Binding-site contacts:
Ligand atom C14 contacts residue SER20 of chain 1.X at 3.7 Å.
Ligand atom O30 contacts residue GLN22 of chain 1.X at 2.7 Å (h-bond).
Ligand atom O41 contacts residue GLN22 of chain 1.X at 3.8 Å.
Ligand atom C14 contacts residue ALA49 of chain 1.X at 3.5 Å (hydrophobic).
Ligand atom C27 contacts residue PHE123 of chain 1.Y at 3.5 Å (hydrophobic).
Ligand atom C10 contacts residue ILE45 of chain 1.X at 3.2 Å (hydrophobic).
Ligand atom O18 contacts residue SER20 of chain 1.X at 3.3 Å.
Ligand atom C05 contacts residue GLY47 of chain 1.X at 3.5 Å.
Ligand atom C15 contacts residue VAL31 of chain 1.X at 3.7 Å (hydrophobic).
Ligand atom C07 contacts residue LYS33 of chain 1.X at 3.7 Å.
Ligand atom C27 contacts residue ASP124 of chain 1.Y at 3.6 Å.
Ligand atom C15 contacts residue SER20 of chain 1.X at 3.7 Å.
Ligand atom C04 contacts residue THR21 of chain 1.X at 3.7 Å.
Ligand atom N31 contacts residue ASP124 of chain 1.Y at 2.9 Å (salt-bridge).
Ligand atom C23 contacts residue SER20 of chain 1.X at 3.5 Å.
Ligand atom C24 contacts residue SER27 of chain 1.X at 3.5 Å.
Ligand atom C19 contacts residue THR21 of chain 1.X at 3.7 Å.
Ligand atom C09 contacts residue ILE45 of chain 1.X at 3.3 Å (hydrophobic).
Ligand atom C09 contacts residue LYS33 of chain 1.X at 3.5 Å.
Ligand atom N06 contacts residue GLY47 of chain 1.X at 2.7 Å (h-bond).
Ligand atom C32 contacts residue ASP124 of chain 1.Y at 3.7 Å.
Ligand atom C07 contacts residue THR1 of chain 1.X at 3.2 Å.
Ligand atom C38 contacts residue MET95 of chain 1.Y at 3.6 Å (hydrophobic).
Ligand atom C37 contacts residue ALA126 of chain 1.Y at 3.7 Å (hydrophobic).
Ligand atom C04 contacts residue GLY47 of chain 1.X at 3.5 Å.
Ligand atom O18 contacts residue THR21 of chain 1.X at 3.1 Å (h-bond).
Ligand atom C16 contacts residue ALA49 of chain 1.X at 3.7 Å (hydrophobic).
Ligand atom O01 contacts residue ALA49 of chain 1.X at 2.9 Å (h-bond).
Ligand atom C37 contacts residue ALA125 of chain 1.Y at 3.5 Å (hydrophobic).
Ligand atom C02 contacts residue THR21 of chain 1.X at 3.5 Å.
Ligand atom O30 contacts residue SER27 of chain 1.X at 2.7 Å (h-bond).
Ligand atom C24 contacts residue GLN22 of chain 1.X at 3.6 Å.
Ligand atom C29 contacts residue TRP129 of chain 1.Y at 3.5 Å (hydrophobic).
Ligand atom C15 contacts residue ALA49 of chain 1.X at 3.5 Å (hydrophobic).
Ligand atom C22 contacts residue THR21 of chain 1.X at 3.5 Å.
Ligand atom C10 contacts residue LYS33 of chain 1.X at 3.5 Å.
Ligand atom C33 contacts residue ASP124 of chain 1.Y at 3.7 Å.
Ligand atom C24 contacts residue SER20 of chain 1.X at 3.7 Å.
Ligand atom C36 contacts residue ALA126 of chain 1.Y at 3.6 Å (hydrophobic).
Ligand atom N03 contacts residue THR21 of chain 1.X at 2.7 Å (h-bond).

This small molecule binds to this protein.
Small molecule (SMILES): CCN(CC)C(=O)C[C@H](NC(=O)CCc1ccccc1)C(=O)N[C@@H](COC)C(=O)NCc1cccc2ccccc12

Sequence of chain 1.Y:
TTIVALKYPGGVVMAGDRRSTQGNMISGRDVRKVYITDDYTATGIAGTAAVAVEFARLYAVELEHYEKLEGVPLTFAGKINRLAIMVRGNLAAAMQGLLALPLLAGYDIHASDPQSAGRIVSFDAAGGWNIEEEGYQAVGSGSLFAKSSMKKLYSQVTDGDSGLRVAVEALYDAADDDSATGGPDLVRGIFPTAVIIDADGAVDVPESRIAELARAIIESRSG

Sequence of chain 1.X:
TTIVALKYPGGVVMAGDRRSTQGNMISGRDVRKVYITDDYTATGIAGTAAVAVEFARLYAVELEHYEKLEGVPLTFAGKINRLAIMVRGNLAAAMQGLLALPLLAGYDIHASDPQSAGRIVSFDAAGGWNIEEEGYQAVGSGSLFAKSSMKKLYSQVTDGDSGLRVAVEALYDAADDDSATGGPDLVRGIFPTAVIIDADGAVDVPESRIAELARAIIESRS